Binding-site contacts:
Ligand atom C7 contacts residue ASN146 of chain 1.D at 3.1 Å.
Ligand atom C4 contacts residue ASN146 of chain 1.D at 4.2 Å.
Ligand atom C1 contacts residue GLY77 of chain 1.D at 4.4 Å.
Ligand atom C8 contacts residue ASN146 of chain 1.D at 4.4 Å.
Ligand atom C1 contacts residue GLN147 of chain 1.D at 4.2 Å.
Ligand atom C2 contacts residue ASN146 of chain 1.D at 2.5 Å.
Ligand atom O7 contacts residue GLY77 of chain 1.D at 2.9 Å (h-bond).
Ligand atom C6 contacts residue SER122 of chain 1.D at 3.5 Å.
Ligand atom C7 contacts residue GLY77 of chain 1.D at 4.1 Å.
Ligand atom C3 contacts residue ASN146 of chain 1.D at 3.8 Å.
Ligand atom O6 contacts residue SER122 of chain 1.D at 3.5 Å.
Ligand atom O5 contacts residue ASN146 of chain 1.D at 2.3 Å (h-bond).
Ligand atom O6 contacts residue TYR123 of chain 1.D at 3.7 Å.
Ligand atom C1 contacts residue ASN146 of chain 1.D at 1.4 Å.
Ligand atom N2 contacts residue ASN146 of chain 1.D at 2.9 Å (h-bond).
Ligand atom C5 contacts residue ASN146 of chain 1.D at 3.6 Å.
Ligand atom O7 contacts residue ASN146 of chain 1.D at 2.8 Å (h-bond).

The protein below binds the small molecule below.
Small molecule (SMILES): CC(=O)N[C@@H]1[C@@H](O)[C@H](O)[C@@H](CO)O[C@H]1O

Sequence of chain 1.D:
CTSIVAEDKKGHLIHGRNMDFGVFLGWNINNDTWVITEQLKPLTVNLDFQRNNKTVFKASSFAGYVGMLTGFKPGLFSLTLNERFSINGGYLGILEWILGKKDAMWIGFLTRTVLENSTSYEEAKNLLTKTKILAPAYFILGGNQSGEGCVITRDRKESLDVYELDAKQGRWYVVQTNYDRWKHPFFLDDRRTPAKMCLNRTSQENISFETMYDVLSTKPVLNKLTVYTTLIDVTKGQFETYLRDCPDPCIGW